Binding-site contacts:
Ligand atom O3 contacts residue TYR319 of chain 1.A at 4.1 Å.
Ligand atom C1 contacts residue PRO252 of chain 1.A at 3.8 Å (hydrophobic).
Ligand atom O2 contacts residue TYR319 of chain 1.A at 3.1 Å (h-bond).
Ligand atom O3 contacts residue GLY321 of chain 1.A at 4.1 Å.
Ligand atom O1 contacts residue TYR319 of chain 1.A at 2.8 Å (h-bond).
Ligand atom O3 contacts residue LEU320 of chain 1.A at 3.6 Å (h-bond).
Ligand atom C5 contacts residue GLY91 of chain 1.A at 4.1 Å.
Ligand atom O5 contacts residue THR89 of chain 1.A at 3.7 Å.
Ligand atom O2 contacts residue GLU318 of chain 1.A at 3.4 Å (salt-bridge).
Ligand atom O4 contacts residue VAL250 of chain 1.A at 3.7 Å.
Ligand atom O2 contacts residue GLY321 of chain 1.A at 4.2 Å.
Ligand atom O2 contacts residue LEU320 of chain 1.A at 4.5 Å.
Ligand atom C2 contacts residue TYR319 of chain 1.A at 3.6 Å (hydrophobic).
Ligand atom O1 contacts residue PRO252 of chain 1.A at 4.3 Å.
Ligand atom O5 contacts residue TYR319 of chain 1.A at 4.3 Å.
Ligand atom C5 contacts residue PRO252 of chain 1.A at 3.6 Å (hydrophobic).
Ligand atom C1 contacts residue TYR319 of chain 1.A at 3.0 Å (hydrophobic).
Ligand atom C5 contacts residue ALA251 of chain 1.A at 4.1 Å (hydrophobic).
Ligand atom O5 contacts residue ASN253 of chain 1.A at 4.3 Å.
Ligand atom O5 contacts residue PRO252 of chain 1.A at 3.7 Å.
Ligand atom O1 contacts residue THR89 of chain 1.A at 4.0 Å.
Ligand atom C1 contacts residue THR89 of chain 1.A at 4.5 Å.

Sequence of chain 1.A:
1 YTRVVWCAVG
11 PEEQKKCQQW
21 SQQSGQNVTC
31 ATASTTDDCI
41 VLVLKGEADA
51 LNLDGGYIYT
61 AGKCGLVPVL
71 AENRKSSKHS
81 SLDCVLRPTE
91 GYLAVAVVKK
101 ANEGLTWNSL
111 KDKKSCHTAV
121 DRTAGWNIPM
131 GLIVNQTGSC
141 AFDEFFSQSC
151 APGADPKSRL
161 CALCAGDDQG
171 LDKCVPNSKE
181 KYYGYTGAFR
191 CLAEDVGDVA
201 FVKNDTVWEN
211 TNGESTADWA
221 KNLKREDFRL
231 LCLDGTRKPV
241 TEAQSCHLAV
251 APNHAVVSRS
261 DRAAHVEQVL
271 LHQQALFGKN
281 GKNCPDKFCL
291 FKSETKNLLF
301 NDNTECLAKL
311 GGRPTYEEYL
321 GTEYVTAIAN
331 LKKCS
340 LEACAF

The small molecule below binds the protein below.
Small molecule (SMILES): O[C@@H]1[C@H](O)[C@H](O)CO[C@H]1O